Binding-site contacts:
Ligand atom C2 contacts residue GLY162 of chain 1.B at 4.1 Å.
Ligand atom C2 contacts residue ALA74 of chain 1.A at 4.1 Å (hydrophobic).
Ligand atom C3 contacts residue TYR135 of chain 1.B at 4.2 Å (hydrophobic).
Ligand atom C1 contacts residue GLY162 of chain 1.B at 3.6 Å.
Ligand atom C5 contacts residue ASN75 of chain 1.A at 4.2 Å.
Ligand atom O2 contacts residue MET165 of chain 1.B at 3.8 Å.
Ligand atom C4 contacts residue ALA161 of chain 1.B at 4.1 Å (hydrophobic).
Ligand atom O2 contacts residue ILE70 of chain 1.B at 3.1 Å.
Ligand atom C2 contacts residue ALA161 of chain 1.B at 4.2 Å (hydrophobic).
Ligand atom C6 contacts residue GLY162 of chain 1.B at 3.6 Å.
Ligand atom O2 contacts residue ALA74 of chain 1.A at 4.2 Å.
Ligand atom C4 contacts residue ASN158 of chain 1.B at 3.9 Å.
Ligand atom O2' contacts residue ARG71 of chain 1.A at 3.1 Å (salt-bridge).
Ligand atom O1' contacts residue ARG71 of chain 1.A at 2.9 Å (salt-bridge).
Ligand atom C1' contacts residue ASN75 of chain 1.A at 3.6 Å.
Ligand atom O1' contacts residue MET165 of chain 1.B at 3.2 Å.
Ligand atom C6 contacts residue ASN75 of chain 1.A at 3.5 Å.
Ligand atom C3 contacts residue SER73 of chain 1.B at 3.4 Å.
Ligand atom O1' contacts residue ILE70 of chain 1.B at 3.8 Å.
Ligand atom C4 contacts residue GLN142 of chain 1.B at 3.9 Å.
Ligand atom C3 contacts residue ALA161 of chain 1.B at 3.9 Å (hydrophobic).
Ligand atom O2 contacts residue ALA161 of chain 1.B at 4.2 Å.
Ligand atom O2 contacts residue TYR135 of chain 1.B at 3.0 Å (h-bond).
Ligand atom C3 contacts residue GLN142 of chain 1.B at 4.3 Å.
Ligand atom C4 contacts residue SER78 of chain 1.A at 4.0 Å.
Ligand atom C2 contacts residue TYR135 of chain 1.B at 4.1 Å (hydrophobic).
Ligand atom C5 contacts residue ASN158 of chain 1.B at 3.8 Å.
Ligand atom C4 contacts residue SER73 of chain 1.B at 4.2 Å.
Ligand atom C5 contacts residue SER78 of chain 1.A at 3.6 Å.
Ligand atom C1' contacts residue GLY162 of chain 1.B at 4.0 Å.
Ligand atom C5 contacts residue ARG94 of chain 1.A at 3.9 Å.
Ligand atom C1' contacts residue MET165 of chain 1.B at 4.2 Å (hydrophobic).
Ligand atom C6 contacts residue ARG94 of chain 1.A at 3.7 Å.
Ligand atom C5 contacts residue GLY162 of chain 1.B at 4.0 Å.
Ligand atom C1 contacts residue ASN75 of chain 1.A at 4.0 Å.
Ligand atom O2' contacts residue LEU97 of chain 1.A at 4.0 Å.
Ligand atom C1' contacts residue ARG71 of chain 1.A at 3.5 Å.
Ligand atom C2 contacts residue ILE70 of chain 1.B at 4.1 Å (hydrophobic).
Ligand atom O2' contacts residue GLY162 of chain 1.B at 4.1 Å.
Ligand atom O2' contacts residue ASN75 of chain 1.A at 3.0 Å (h-bond).

This small molecule binds to this protein.
Small molecule (SMILES): O=C(O)c1ccccc1O

Sequence of chain 1.B:
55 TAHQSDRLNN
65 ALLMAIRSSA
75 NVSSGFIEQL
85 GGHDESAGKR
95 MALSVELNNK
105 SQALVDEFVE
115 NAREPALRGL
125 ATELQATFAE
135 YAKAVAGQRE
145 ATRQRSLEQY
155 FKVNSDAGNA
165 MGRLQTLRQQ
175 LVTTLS

Sequence of chain 1.A:
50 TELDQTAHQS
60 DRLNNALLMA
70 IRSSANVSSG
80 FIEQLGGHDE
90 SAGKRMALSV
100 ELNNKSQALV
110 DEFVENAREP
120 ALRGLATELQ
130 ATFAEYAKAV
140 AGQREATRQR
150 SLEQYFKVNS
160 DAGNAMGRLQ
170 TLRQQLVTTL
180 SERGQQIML